Binding-site contacts:
Ligand atom O4 contacts residue LEU314 of chain 1.B at 2.7 Å (h-bond).
Ligand atom C6 contacts residue LEU314 of chain 1.B at 3.6 Å (hydrophobic).
Ligand atom O4 contacts residue THR313 of chain 1.B at 3.5 Å.
Ligand atom O4 contacts residue GLY146 of chain 1.B at 3.2 Å.
Ligand atom O1P contacts residue HIS233 of chain 2.B at 2.6 Å (h-bond).
Ligand atom O2P contacts residue ASN226 of chain 1.B at 3.6 Å.
Ligand atom O5 contacts residue HIS258 of chain 1.B at 3.4 Å.
Ligand atom O3 contacts residue ALA145 of chain 1.B at 3.8 Å.
Ligand atom O1 contacts residue HIS258 of chain 1.B at 2.7 Å (h-bond).
Ligand atom C3 contacts residue LEU314 of chain 1.B at 3.5 Å (hydrophobic).
Ligand atom O3P contacts residue ARG234 of chain 2.B at 3.1 Å (salt-bridge).
Ligand atom C1 contacts residue ASP281 of chain 1.B at 3.4 Å.
Ligand atom O6 contacts residue ALA227 of chain 1.B at 3.6 Å (h-bond).
Ligand atom P contacts residue ASN226 of chain 1.B at 3.9 Å.
Ligand atom O3 contacts residue ALA147 of chain 1.B at 2.9 Å (h-bond).
Ligand atom N2 contacts residue GLY316 of chain 1.B at 3.3 Å (h-bond).
Ligand atom O1P contacts residue ARG234 of chain 2.B at 2.8 Å (salt-bridge).
Ligand atom O2P contacts residue ALA227 of chain 1.B at 2.6 Å (h-bond).
Ligand atom O1P contacts residue ASN226 of chain 1.B at 2.8 Å (h-bond).
Ligand atom C4 contacts residue LEU314 of chain 1.B at 3.4 Å (hydrophobic).
Ligand atom N2 contacts residue ASP281 of chain 1.B at 3.3 Å (salt-bridge).
Ligand atom O3 contacts residue HIS202 of chain 1.B at 3.2 Å.
Ligand atom N2 contacts residue FE1 of chain 1.I at 3.7 Å.
Ligand atom O1P contacts residue TYR225 of chain 1.B at 3.9 Å.
Ligand atom P contacts residue ARG234 of chain 2.B at 3.8 Å.
Ligand atom C5 contacts residue LEU314 of chain 1.B at 3.5 Å (hydrophobic).
Ligand atom O4 contacts residue ALA147 of chain 1.B at 3.4 Å (h-bond).
Ligand atom P contacts residue ALA227 of chain 1.B at 3.6 Å.
Ligand atom C2 contacts residue ASP281 of chain 1.B at 3.7 Å.
Ligand atom O5 contacts residue ASN226 of chain 1.B at 3.4 Å.
Ligand atom C1 contacts residue HIS258 of chain 1.B at 3.5 Å.
Ligand atom O6 contacts residue ASN226 of chain 1.B at 3.6 Å.
Ligand atom O3 contacts residue FE1 of chain 1.I at 3.9 Å.
Ligand atom O1 contacts residue ASP281 of chain 1.B at 3.8 Å.
Ligand atom C4 contacts residue GLY146 of chain 1.B at 4.0 Å.
Ligand atom O1 contacts residue GLY316 of chain 1.B at 3.0 Å (h-bond).
Ligand atom C2 contacts residue FE1 of chain 1.I at 3.6 Å.
Ligand atom C3 contacts residue ALA147 of chain 1.B at 3.6 Å (hydrophobic).
Ligand atom P contacts residue HIS233 of chain 2.B at 3.9 Å.
Ligand atom O3 contacts residue GLY146 of chain 1.B at 3.7 Å.

This protein binds this small molecule.
Small molecule (SMILES): N[C@@H]1[C@@H](O)[C@H](O)[C@@H](COP(=O)(O)O)O[C@@H]1O

Sequence of chain 2.B:
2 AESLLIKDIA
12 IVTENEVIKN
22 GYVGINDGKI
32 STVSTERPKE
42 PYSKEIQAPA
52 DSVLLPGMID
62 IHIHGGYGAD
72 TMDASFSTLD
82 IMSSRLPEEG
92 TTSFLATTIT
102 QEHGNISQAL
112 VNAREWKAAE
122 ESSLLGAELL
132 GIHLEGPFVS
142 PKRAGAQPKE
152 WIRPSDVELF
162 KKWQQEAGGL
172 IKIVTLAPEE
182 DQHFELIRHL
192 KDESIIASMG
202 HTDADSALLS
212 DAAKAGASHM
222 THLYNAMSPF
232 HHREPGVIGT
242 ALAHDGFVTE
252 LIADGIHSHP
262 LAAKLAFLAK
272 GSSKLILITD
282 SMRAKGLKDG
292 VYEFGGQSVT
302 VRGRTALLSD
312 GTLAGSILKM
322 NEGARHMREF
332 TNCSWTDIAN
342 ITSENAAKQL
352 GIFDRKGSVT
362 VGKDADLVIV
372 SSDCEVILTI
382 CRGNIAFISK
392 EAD

Sequence of chain 1.B:
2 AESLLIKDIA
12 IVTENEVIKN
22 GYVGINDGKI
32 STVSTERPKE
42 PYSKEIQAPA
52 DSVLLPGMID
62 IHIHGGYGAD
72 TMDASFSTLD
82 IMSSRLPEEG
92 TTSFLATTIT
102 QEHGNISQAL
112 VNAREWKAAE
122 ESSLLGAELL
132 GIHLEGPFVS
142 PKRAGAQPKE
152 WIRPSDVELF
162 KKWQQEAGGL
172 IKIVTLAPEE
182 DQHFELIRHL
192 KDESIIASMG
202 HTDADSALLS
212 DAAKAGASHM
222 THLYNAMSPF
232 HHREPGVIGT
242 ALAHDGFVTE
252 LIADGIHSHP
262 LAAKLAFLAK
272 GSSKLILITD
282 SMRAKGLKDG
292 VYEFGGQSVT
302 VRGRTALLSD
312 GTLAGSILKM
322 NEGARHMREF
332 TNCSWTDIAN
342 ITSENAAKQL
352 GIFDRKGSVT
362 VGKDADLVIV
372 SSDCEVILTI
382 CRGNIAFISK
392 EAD